Sequence of chain 1.E:
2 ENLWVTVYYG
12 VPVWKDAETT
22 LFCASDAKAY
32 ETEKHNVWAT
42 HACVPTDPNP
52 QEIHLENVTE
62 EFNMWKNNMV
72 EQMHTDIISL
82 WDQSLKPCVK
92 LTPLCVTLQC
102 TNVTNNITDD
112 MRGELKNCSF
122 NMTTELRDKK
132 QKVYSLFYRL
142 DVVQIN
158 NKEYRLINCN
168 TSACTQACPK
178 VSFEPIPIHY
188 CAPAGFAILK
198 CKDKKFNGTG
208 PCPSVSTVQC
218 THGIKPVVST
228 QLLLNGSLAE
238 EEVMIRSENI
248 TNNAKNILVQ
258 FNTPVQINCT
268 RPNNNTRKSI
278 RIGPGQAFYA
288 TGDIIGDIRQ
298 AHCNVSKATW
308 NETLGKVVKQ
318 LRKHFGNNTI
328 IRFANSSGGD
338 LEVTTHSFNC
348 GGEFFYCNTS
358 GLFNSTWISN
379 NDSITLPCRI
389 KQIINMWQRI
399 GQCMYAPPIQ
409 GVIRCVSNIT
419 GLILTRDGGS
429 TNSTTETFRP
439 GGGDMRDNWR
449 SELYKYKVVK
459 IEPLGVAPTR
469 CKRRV

The protein below binds the small molecule below.
Small molecule (SMILES): CC(=O)N[C@@H]1[C@@H](O)[C@H](O)[C@@H](CO)O[C@H]1O

Binding-site contacts:
Ligand atom C1 contacts residue ASN308 of chain 1.E at 1.4 Å.
Ligand atom C5 contacts residue ASN308 of chain 1.E at 3.7 Å.
Ligand atom C5 contacts residue TRP364 of chain 1.E at 4.1 Å (hydrophobic).
Ligand atom O7 contacts residue ASN308 of chain 1.E at 3.3 Å (h-bond).
Ligand atom C8 contacts residue ASN308 of chain 1.E at 3.6 Å.
Ligand atom C8 contacts residue LYS304 of chain 1.E at 4.1 Å.
Ligand atom C3 contacts residue ASN308 of chain 1.E at 3.8 Å.
Ligand atom O5 contacts residue ASN308 of chain 1.E at 2.4 Å (h-bond).
Ligand atom C7 contacts residue ASN308 of chain 1.E at 3.2 Å.
Ligand atom O5 contacts residue TRP364 of chain 1.E at 4.4 Å.
Ligand atom C2 contacts residue ASN308 of chain 1.E at 2.5 Å.
Ligand atom C1 contacts residue TRP364 of chain 1.E at 4.0 Å (hydrophobic).
Ligand atom N2 contacts residue ASN308 of chain 1.E at 2.8 Å (h-bond).
Ligand atom C4 contacts residue ASN308 of chain 1.E at 4.2 Å.